Binding-site contacts:
Ligand atom C14 contacts residue THR296 of chain 1.B at 4.1 Å.
Ligand atom O3 contacts residue PHE96 of chain 1.B at 4.0 Å.
Ligand atom C4 contacts residue PHE96 of chain 1.B at 3.8 Å (hydrophobic).
Ligand atom C4 contacts residue ALA95 of chain 1.B at 4.2 Å (hydrophobic).
Ligand atom O3 contacts residue VAL88 of chain 1.B at 3.5 Å.
Ligand atom O3 contacts residue ASP288 of chain 1.B at 3.2 Å (salt-bridge).
Ligand atom C7 contacts residue ALA292 of chain 1.B at 3.7 Å (hydrophobic).
Ligand atom C1 contacts residue GLY291 of chain 1.B at 3.3 Å.
Ligand atom C3 contacts residue ASP288 of chain 1.B at 4.3 Å.
Ligand atom C16 contacts residue HEM1 of chain 1.F at 4.1 Å.
Ligand atom C1 contacts residue ALA292 of chain 1.B at 4.1 Å (hydrophobic).
Ligand atom C15 contacts residue HEM1 of chain 1.F at 3.8 Å.
Ligand atom O17 contacts residue LEU471 of chain 1.B at 2.7 Å (h-bond).
Ligand atom C10 contacts residue GLY291 of chain 1.B at 3.8 Å.
Ligand atom C2 contacts residue GLY291 of chain 1.B at 3.7 Å.
Ligand atom O17 contacts residue THR472 of chain 1.B at 4.1 Å.
Ligand atom C2 contacts residue ALA292 of chain 1.B at 4.1 Å (hydrophobic).
Ligand atom C6 contacts residue ALA95 of chain 1.B at 3.9 Å (hydrophobic).
Ligand atom C5 contacts residue PHE96 of chain 1.B at 4.3 Å (hydrophobic).
Ligand atom C18 contacts residue ILE361 of chain 1.B at 4.3 Å (hydrophobic).
Ligand atom C10 contacts residue ALA292 of chain 1.B at 3.7 Å (hydrophobic).
Ligand atom C2 contacts residue PHE193 of chain 1.B at 3.5 Å (hydrophobic).
Ligand atom C3 contacts residue GLY291 of chain 1.B at 4.0 Å.
Ligand atom C3 contacts residue ALA292 of chain 1.B at 4.1 Å (hydrophobic).
Ligand atom C1 contacts residue PHE193 of chain 1.B at 4.1 Å (hydrophobic).
Ligand atom C6 contacts residue ILE361 of chain 1.B at 4.0 Å (hydrophobic).
Ligand atom O3 contacts residue THR287 of chain 1.B at 4.4 Å.
Ligand atom C16 contacts residue VAL357 of chain 1.B at 3.6 Å (hydrophobic).
Ligand atom C9 contacts residue GLY291 of chain 1.B at 4.2 Å.
Ligand atom C4 contacts residue ASP288 of chain 1.B at 4.3 Å.
Ligand atom C9 contacts residue ALA292 of chain 1.B at 4.0 Å (hydrophobic).
Ligand atom C5 contacts residue ALA292 of chain 1.B at 3.6 Å (hydrophobic).
Ligand atom C7 contacts residue ILE361 of chain 1.B at 4.1 Å (hydrophobic).
Ligand atom C3 contacts residue PHE96 of chain 1.B at 3.9 Å (hydrophobic).
Ligand atom C15 contacts residue ILE361 of chain 1.B at 4.0 Å (hydrophobic).
Ligand atom C8 contacts residue ILE361 of chain 1.B at 4.2 Å (hydrophobic).
Ligand atom C4 contacts residue ALA292 of chain 1.B at 4.0 Å (hydrophobic).
Ligand atom C6 contacts residue ALA292 of chain 1.B at 3.5 Å (hydrophobic).
Ligand atom C17 contacts residue THR472 of chain 1.B at 4.1 Å.
Ligand atom C17 contacts residue LEU471 of chain 1.B at 3.8 Å (hydrophobic).

The small molecule below binds the protein below.
Small molecule (SMILES): C[C@]12CC[C@@H]3c4ccc(O)cc4CC[C@H]3[C@@H]1CC[C@@H]2O

Sequence of chain 1.B:
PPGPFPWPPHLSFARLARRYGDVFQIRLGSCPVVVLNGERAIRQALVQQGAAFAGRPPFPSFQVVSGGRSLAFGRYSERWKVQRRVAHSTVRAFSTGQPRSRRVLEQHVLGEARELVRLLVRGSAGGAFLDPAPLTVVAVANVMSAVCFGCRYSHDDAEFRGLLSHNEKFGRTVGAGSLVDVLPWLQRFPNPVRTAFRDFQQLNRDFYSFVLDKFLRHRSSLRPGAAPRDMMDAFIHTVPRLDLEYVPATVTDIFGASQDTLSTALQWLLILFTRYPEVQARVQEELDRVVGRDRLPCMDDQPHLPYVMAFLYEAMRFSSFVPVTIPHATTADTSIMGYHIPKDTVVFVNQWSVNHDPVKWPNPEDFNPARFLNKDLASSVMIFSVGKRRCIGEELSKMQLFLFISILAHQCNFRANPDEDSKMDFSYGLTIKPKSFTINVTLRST